Sequence of chain 1.C:
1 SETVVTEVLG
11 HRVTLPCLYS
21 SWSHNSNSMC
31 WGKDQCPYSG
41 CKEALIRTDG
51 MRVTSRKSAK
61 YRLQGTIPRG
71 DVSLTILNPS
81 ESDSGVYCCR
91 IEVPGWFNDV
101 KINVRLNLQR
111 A

Binding-site contacts:
Ligand atom O1P contacts residue ASN98 of chain 1.C at 2.9 Å (h-bond).
Ligand atom OG contacts residue ASP99 of chain 1.C at 4.0 Å.
Ligand atom N contacts residue ARG90 of chain 1.C at 4.5 Å.
Ligand atom O1P contacts residue ASP99 of chain 1.C at 3.3 Å (salt-bridge).
Ligand atom OG contacts residue PHE97 of chain 1.C at 3.6 Å.
Ligand atom CB contacts residue ARG90 of chain 1.C at 3.2 Å.
Ligand atom P contacts residue ARG90 of chain 1.C at 4.1 Å.
Ligand atom O3P contacts residue PHE97 of chain 1.C at 2.9 Å (h-bond).
Ligand atom C contacts residue ARG90 of chain 1.C at 3.4 Å.
Ligand atom OXT contacts residue ARG90 of chain 1.C at 3.0 Å (salt-bridge).
Ligand atom CB contacts residue PHE97 of chain 1.C at 4.2 Å (hydrophobic).
Ligand atom P contacts residue TRP96 of chain 1.C at 4.2 Å.
Ligand atom O contacts residue ARG90 of chain 1.C at 4.2 Å.
Ligand atom P contacts residue ASP99 of chain 1.C at 3.8 Å.
Ligand atom O1P contacts residue CA1 of chain 1.K at 2.1 Å.
Ligand atom O1P contacts residue TRP96 of chain 1.C at 3.6 Å.
Ligand atom C contacts residue LYS101 of chain 1.C at 3.5 Å.
Ligand atom OG contacts residue ARG90 of chain 1.C at 3.6 Å.
Ligand atom O2P contacts residue ARG90 of chain 1.C at 3.3 Å (salt-bridge).
Ligand atom O1P contacts residue PHE97 of chain 1.C at 3.0 Å (h-bond).
Ligand atom O contacts residue LYS101 of chain 1.C at 2.9 Å (salt-bridge).
Ligand atom O2P contacts residue SER39 of chain 1.C at 3.5 Å (h-bond).
Ligand atom P contacts residue PHE97 of chain 1.C at 3.4 Å.
Ligand atom OXT contacts residue SER39 of chain 1.C at 4.0 Å.
Ligand atom P contacts residue CA1 of chain 1.K at 3.1 Å.
Ligand atom O3P contacts residue CA1 of chain 1.K at 3.6 Å.
Ligand atom CA contacts residue ARG90 of chain 1.C at 3.1 Å.
Ligand atom O2P contacts residue CA1 of chain 1.K at 3.2 Å.
Ligand atom O1P contacts residue VAL93 of chain 1.C at 4.5 Å.
Ligand atom O3P contacts residue GLY95 of chain 1.C at 4.2 Å.
Ligand atom N contacts residue PHE97 of chain 1.C at 4.3 Å.
Ligand atom O1P contacts residue GLY95 of chain 1.C at 4.1 Å.
Ligand atom CA contacts residue LYS101 of chain 1.C at 3.8 Å.
Ligand atom OG contacts residue ASN98 of chain 1.C at 4.3 Å.
Ligand atom O2P contacts residue ASP99 of chain 1.C at 3.0 Å (salt-bridge).
Ligand atom OXT contacts residue LYS101 of chain 1.C at 4.3 Å.
Ligand atom O3P contacts residue TRP96 of chain 1.C at 3.3 Å.
Ligand atom P contacts residue ASN98 of chain 1.C at 4.3 Å.
Ligand atom OG contacts residue CA1 of chain 1.K at 4.5 Å.
Ligand atom N contacts residue LYS101 of chain 1.C at 3.7 Å.

The small molecule below binds the protein below.
Small molecule (SMILES): N[C@@H](COP(=O)(O)O)C(=O)O